The small molecule below binds the protein below.
Small molecule (SMILES): CC1=C(/C=C/C(C)=C\C=C\C(C)=C\C(=O)O)C(C)(C)CCC1

Sequence of chain 1.B:
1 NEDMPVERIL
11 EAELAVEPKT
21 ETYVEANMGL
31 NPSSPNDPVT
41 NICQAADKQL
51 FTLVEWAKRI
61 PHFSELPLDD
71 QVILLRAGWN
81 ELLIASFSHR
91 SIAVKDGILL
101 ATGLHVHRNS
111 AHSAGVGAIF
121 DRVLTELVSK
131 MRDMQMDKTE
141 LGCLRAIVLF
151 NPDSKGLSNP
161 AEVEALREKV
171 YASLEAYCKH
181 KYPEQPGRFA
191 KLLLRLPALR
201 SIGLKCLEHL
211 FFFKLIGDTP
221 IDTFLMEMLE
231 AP

Binding-site contacts:
Ligand atom O2 contacts residue LEU100 of chain 1.B at 3.5 Å.
Ligand atom C13 contacts residue PHE87 of chain 1.B at 3.6 Å (hydrophobic).
Ligand atom C18 contacts residue PHE87 of chain 1.B at 3.6 Å (hydrophobic).
Ligand atom C3 contacts residue ILE42 of chain 1.B at 3.7 Å (hydrophobic).
Ligand atom C12 contacts residue ALA46 of chain 1.B at 3.5 Å (hydrophobic).
Ligand atom C11 contacts residue ALA46 of chain 1.B at 3.7 Å (hydrophobic).
Ligand atom C15 contacts residue GLN49 of chain 1.B at 3.6 Å.
Ligand atom C11 contacts residue PHE87 of chain 1.B at 3.9 Å (hydrophobic).
Ligand atom C5 contacts residue CYS206 of chain 1.B at 3.8 Å (hydrophobic).
Ligand atom O1 contacts residue PHE87 of chain 1.B at 3.4 Å.
Ligand atom C15 contacts residue ALA101 of chain 1.B at 3.8 Å (hydrophobic).
Ligand atom O2 contacts residue ALA101 of chain 1.B at 2.7 Å (h-bond).
Ligand atom C8 contacts residue ILE42 of chain 1.B at 3.9 Å (hydrophobic).
Ligand atom C10 contacts residue LEU83 of chain 1.B at 4.0 Å (hydrophobic).
Ligand atom C10 contacts residue ALA46 of chain 1.B at 3.7 Å (hydrophobic).
Ligand atom O2 contacts residue ARG90 of chain 1.B at 3.4 Å (salt-bridge).
Ligand atom C20 contacts residue ALA45 of chain 1.B at 4.0 Å (hydrophobic).
Ligand atom C20 contacts residue PHE87 of chain 1.B at 3.9 Å (hydrophobic).
Ligand atom C17 contacts residue LEU210 of chain 1.B at 4.0 Å (hydrophobic).
Ligand atom C12 contacts residue PHE87 of chain 1.B at 3.9 Å (hydrophobic).
Ligand atom C15 contacts residue PHE87 of chain 1.B at 3.6 Å (hydrophobic).
Ligand atom C3 contacts residue VAL116 of chain 1.B at 3.8 Å (hydrophobic).
Ligand atom C2 contacts residue VAL116 of chain 1.B at 3.8 Å (hydrophobic).
Ligand atom C7 contacts residue CYS206 of chain 1.B at 3.8 Å (hydrophobic).
Ligand atom C14 contacts residue PHE87 of chain 1.B at 3.9 Å (hydrophobic).
Ligand atom C16 contacts residue ILE42 of chain 1.B at 3.8 Å (hydrophobic).
Ligand atom C20 contacts residue LEU100 of chain 1.B at 3.3 Å (hydrophobic).
Ligand atom C15 contacts residue ARG90 of chain 1.B at 3.3 Å.
Ligand atom O2 contacts residue ALA45 of chain 1.B at 3.6 Å.
Ligand atom C20 contacts residue ILE42 of chain 1.B at 3.9 Å (hydrophobic).
Ligand atom C19 contacts residue LEU210 of chain 1.B at 3.7 Å (hydrophobic).
Ligand atom O1 contacts residue GLN49 of chain 1.B at 3.4 Å.
Ligand atom C6 contacts residue CYS206 of chain 1.B at 3.8 Å (hydrophobic).
Ligand atom O1 contacts residue ALA101 of chain 1.B at 3.7 Å.
Ligand atom C17 contacts residue HIS209 of chain 1.B at 3.5 Å.
Ligand atom C18 contacts residue CYS206 of chain 1.B at 3.7 Å (hydrophobic).
Ligand atom C17 contacts residue CYS206 of chain 1.B at 3.9 Å (hydrophobic).
Ligand atom C12 contacts residue LEU83 of chain 1.B at 3.7 Å (hydrophobic).
Ligand atom C19 contacts residue TRP79 of chain 1.B at 3.7 Å (hydrophobic).
Ligand atom O1 contacts residue ARG90 of chain 1.B at 2.7 Å (salt-bridge).